Binding-site contacts:
Ligand atom N4 contacts residue ILE98 of chain 1.B at 2.9 Å (h-bond).
Ligand atom C4 contacts residue ASN100 of chain 1.B at 3.4 Å.
Ligand atom O1 contacts residue PHE132 of chain 1.B at 3.4 Å.
Ligand atom O1 contacts residue ILE104 of chain 1.B at 3.4 Å.
Ligand atom C8 contacts residue MET92 of chain 1.B at 3.6 Å (hydrophobic).
Ligand atom N4 contacts residue PHE164 of chain 1.B at 3.4 Å.
Ligand atom C20 contacts residue PHE164 of chain 1.B at 3.5 Å (hydrophobic).
Ligand atom C3 contacts residue TRP156 of chain 1.B at 3.6 Å (hydrophobic).
Ligand atom C25 contacts residue GLN17 of chain 1.B at 3.5 Å.
Ligand atom C21 contacts residue ILE98 of chain 1.B at 3.5 Å (hydrophobic).
Ligand atom C17 contacts residue LEU97 of chain 1.B at 3.0 Å (hydrophobic).
Ligand atom N2 contacts residue SER46 of chain 1.B at 3.6 Å.
Ligand atom C4 contacts residue TYR133 of chain 1.B at 3.4 Å (hydrophobic).
Ligand atom C16 contacts residue TRP156 of chain 1.B at 3.5 Å (hydrophobic).
Ligand atom O2 contacts residue ALA49 of chain 1.B at 3.2 Å.
Ligand atom C19 contacts residue PHE164 of chain 1.B at 3.6 Å (hydrophobic).
Ligand atom N5 contacts residue TYR133 of chain 1.B at 2.6 Å (h-bond).
Ligand atom C13 contacts residue ASN45 of chain 1.B at 3.5 Å.
Ligand atom N3 contacts residue TRP156 of chain 1.B at 3.5 Å (h-bond).
Ligand atom C15 contacts residue PHE132 of chain 1.B at 3.5 Å (hydrophobic).
Ligand atom O3 contacts residue GLN17 of chain 1.B at 3.0 Å (h-bond).
Ligand atom C5 contacts residue ASN100 of chain 1.B at 3.5 Å.
Ligand atom C18 contacts residue ASN100 of chain 1.B at 3.6 Å.
Ligand atom C17 contacts residue TRP156 of chain 1.B at 3.5 Å (hydrophobic).
Ligand atom C28 contacts residue ASN100 of chain 1.B at 3.2 Å.
Ligand atom C18 contacts residue ILE98 of chain 1.B at 3.6 Å (hydrophobic).
Ligand atom C21 contacts residue ALA15 of chain 1.B at 3.4 Å (hydrophobic).
Ligand atom N2 contacts residue ASP87 of chain 1.B at 2.9 Å (salt-bridge).
Ligand atom C30 contacts residue ASN100 of chain 1.B at 3.3 Å.
Ligand atom C18 contacts residue LEU97 of chain 1.B at 3.3 Å (hydrophobic).
Ligand atom O3 contacts residue PHE16 of chain 1.B at 3.5 Å.
Ligand atom N5 contacts residue ASN100 of chain 1.B at 3.4 Å (h-bond).
Ligand atom C27 contacts residue ASN99 of chain 1.B at 3.6 Å.
Ligand atom C1 contacts residue TYR133 of chain 1.B at 3.5 Å (hydrophobic).
Ligand atom C28 contacts residue PHE16 of chain 1.B at 3.5 Å (hydrophobic).
Ligand atom C2 contacts residue PHE132 of chain 1.B at 3.5 Å (hydrophobic).
Ligand atom C18 contacts residue PHE164 of chain 1.B at 3.6 Å (hydrophobic).
Ligand atom C28 contacts residue TYR133 of chain 1.B at 3.1 Å (hydrophobic).
Ligand atom C12 contacts residue LEU101 of chain 1.B at 3.5 Å (hydrophobic).
Ligand atom C9 contacts residue MET92 of chain 1.B at 3.4 Å (hydrophobic).

The small molecule below binds the protein below.
Small molecule (SMILES): Cc1cc(C(=O)NC2C[C@H]3CC[C@@H](C2)N3c2ccc(C(=O)NCc3ccccc3)cn2)c(C)cc1C(N)=O

Sequence of chain 1.B:
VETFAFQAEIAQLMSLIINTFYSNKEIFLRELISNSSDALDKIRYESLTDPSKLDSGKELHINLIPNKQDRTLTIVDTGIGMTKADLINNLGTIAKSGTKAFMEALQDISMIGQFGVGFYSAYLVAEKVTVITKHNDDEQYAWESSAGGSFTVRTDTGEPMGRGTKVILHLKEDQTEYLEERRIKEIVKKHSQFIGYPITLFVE